Sequence of chain 1.C:
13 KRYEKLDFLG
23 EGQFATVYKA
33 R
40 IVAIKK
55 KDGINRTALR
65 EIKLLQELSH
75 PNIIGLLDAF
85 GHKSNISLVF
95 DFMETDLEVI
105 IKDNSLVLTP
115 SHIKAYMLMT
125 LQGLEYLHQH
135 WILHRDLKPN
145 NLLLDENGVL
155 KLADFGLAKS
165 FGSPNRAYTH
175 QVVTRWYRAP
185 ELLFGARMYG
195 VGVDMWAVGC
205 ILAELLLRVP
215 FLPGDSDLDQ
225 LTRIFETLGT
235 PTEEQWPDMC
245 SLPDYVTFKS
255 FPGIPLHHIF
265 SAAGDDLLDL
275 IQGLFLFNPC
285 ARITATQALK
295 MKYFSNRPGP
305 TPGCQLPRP

Binding-site contacts:
Ligand atom N10 contacts residue MET97 of chain 1.C at 2.8 Å (h-bond).
Ligand atom C9 contacts residue ALA42 of chain 1.C at 3.5 Å (hydrophobic).
Ligand atom C16 contacts residue ASP100 of chain 1.C at 3.4 Å.
Ligand atom N44 contacts residue ASN145 of chain 1.C at 3.6 Å.
Ligand atom C13 contacts residue GLU98 of chain 1.C at 3.7 Å.
Ligand atom C14 contacts residue GLU98 of chain 1.C at 4.0 Å.
Ligand atom C11 contacts residue LEU21 of chain 1.C at 3.9 Å (hydrophobic).
Ligand atom C45 contacts residue ASN144 of chain 1.C at 3.6 Å.
Ligand atom C3 contacts residue LEU21 of chain 1.C at 4.0 Å (hydrophobic).
Ligand atom C9 contacts residue MET97 of chain 1.C at 3.4 Å (hydrophobic).
Ligand atom C17 contacts residue MET97 of chain 1.C at 3.9 Å (hydrophobic).
Ligand atom C16 contacts residue THR99 of chain 1.C at 3.5 Å.
Ligand atom C8 contacts residue ALA42 of chain 1.C at 3.8 Å (hydrophobic).
Ligand atom C15 contacts residue ASP100 of chain 1.C at 3.4 Å.
Ligand atom N6 contacts residue VAL29 of chain 1.C at 4.0 Å.
Ligand atom C7 contacts residue LEU147 of chain 1.C at 4.0 Å (hydrophobic).
Ligand atom C26 contacts residue PHE94 of chain 1.C at 3.9 Å (hydrophobic).
Ligand atom C15 contacts residue THR99 of chain 1.C at 3.5 Å.
Ligand atom N10 contacts residue LEU21 of chain 1.C at 4.0 Å.
Ligand atom C9 contacts residue ASP95 of chain 1.C at 3.1 Å.
Ligand atom N10 contacts residue PHE96 of chain 1.C at 3.7 Å.
Ligand atom N1 contacts residue ASP95 of chain 1.C at 3.9 Å.
Ligand atom N44 contacts residue ASN144 of chain 1.C at 2.7 Å (h-bond).
Ligand atom C14 contacts residue THR99 of chain 1.C at 4.0 Å.
Ligand atom C27 contacts residue LEU147 of chain 1.C at 3.6 Å (hydrophobic).
Ligand atom C27 contacts residue ALA157 of chain 1.C at 3.8 Å (hydrophobic).
Ligand atom C12 contacts residue GLU98 of chain 1.C at 3.9 Å.
Ligand atom C28 contacts residue LYS44 of chain 1.C at 3.8 Å.
Ligand atom C12 contacts residue MET97 of chain 1.C at 3.9 Å (hydrophobic).
Ligand atom C43 contacts residue ASN144 of chain 1.C at 3.4 Å.
Ligand atom C28 contacts residue VAL29 of chain 1.C at 4.0 Å (hydrophobic).
Ligand atom C43 contacts residue ASN145 of chain 1.C at 3.6 Å.
Ligand atom C11 contacts residue MET97 of chain 1.C at 3.5 Å (hydrophobic).
Ligand atom N1 contacts residue ALA42 of chain 1.C at 3.8 Å.
Ligand atom N1 contacts residue PHE96 of chain 1.C at 4.0 Å.
Ligand atom C28 contacts residue PHE94 of chain 1.C at 3.5 Å (hydrophobic).
Ligand atom C3 contacts residue MET97 of chain 1.C at 3.9 Å (hydrophobic).
Ligand atom N1 contacts residue MET97 of chain 1.C at 3.0 Å (h-bond).
Ligand atom C40 contacts residue VAL29 of chain 1.C at 3.8 Å (hydrophobic).
Ligand atom C8 contacts residue LEU147 of chain 1.C at 3.9 Å (hydrophobic).

A protein and the small-molecule ligand that binds it are described below.
Small molecule (SMILES): CC(C)c1cnn2c(NCc3ccccc3)cc(NC[C@H]3CCNC[C@@H]3O)nc12